This small molecule binds to this protein.
Small molecule (SMILES): CC(=O)N[C@@H]1[C@@H](O)[C@H](O)[C@@H](CO)O[C@H]1O

Sequence of chain 1.L:
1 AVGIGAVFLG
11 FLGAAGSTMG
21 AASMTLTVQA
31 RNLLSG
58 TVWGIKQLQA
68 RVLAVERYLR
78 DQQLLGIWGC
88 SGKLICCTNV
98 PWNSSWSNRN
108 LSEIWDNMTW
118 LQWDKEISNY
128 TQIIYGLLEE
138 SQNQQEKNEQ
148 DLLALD

Sequence of chain 1.W:
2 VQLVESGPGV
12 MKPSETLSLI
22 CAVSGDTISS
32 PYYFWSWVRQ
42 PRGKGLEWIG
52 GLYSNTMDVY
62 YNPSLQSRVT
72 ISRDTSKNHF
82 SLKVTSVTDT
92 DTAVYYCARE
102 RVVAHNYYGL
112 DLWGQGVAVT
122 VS

Binding-site contacts:
Ligand atom O3 contacts residue SER87 of chain 1.W at 4.1 Å.
Ligand atom C4 contacts residue THR86 of chain 1.W at 4.5 Å.
Ligand atom O6 contacts residue ASN126 of chain 1.L at 4.0 Å.
Ligand atom C1 contacts residue ASN126 of chain 1.L at 1.4 Å.
Ligand atom O5 contacts residue ASN126 of chain 1.L at 2.3 Å (h-bond).
Ligand atom C2 contacts residue ASN126 of chain 1.L at 2.5 Å.
Ligand atom N2 contacts residue ASN126 of chain 1.L at 3.0 Å (h-bond).
Ligand atom C5 contacts residue ASN126 of chain 1.L at 3.7 Å.
Ligand atom C7 contacts residue ASN126 of chain 1.L at 4.0 Å.
Ligand atom C4 contacts residue ASN126 of chain 1.L at 4.2 Å.
Ligand atom C3 contacts residue ASN126 of chain 1.L at 3.8 Å.
Ligand atom O7 contacts residue SER87 of chain 1.W at 4.5 Å.